The small molecule below binds the protein below.
Small molecule (SMILES): OCCOB(O)c1ccccc1

Sequence of chain 1.A:
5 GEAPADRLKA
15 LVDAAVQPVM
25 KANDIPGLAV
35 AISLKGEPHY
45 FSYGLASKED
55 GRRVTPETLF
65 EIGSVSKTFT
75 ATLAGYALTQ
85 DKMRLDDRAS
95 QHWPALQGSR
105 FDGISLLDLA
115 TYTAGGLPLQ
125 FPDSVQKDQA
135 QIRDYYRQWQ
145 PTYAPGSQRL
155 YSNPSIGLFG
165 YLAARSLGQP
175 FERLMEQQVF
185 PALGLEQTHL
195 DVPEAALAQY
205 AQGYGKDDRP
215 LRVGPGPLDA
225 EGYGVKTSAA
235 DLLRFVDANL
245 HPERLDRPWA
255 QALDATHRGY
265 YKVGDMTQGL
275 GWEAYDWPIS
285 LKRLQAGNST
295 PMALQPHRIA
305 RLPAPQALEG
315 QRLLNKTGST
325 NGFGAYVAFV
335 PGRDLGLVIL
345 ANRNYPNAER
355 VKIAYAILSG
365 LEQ

Binding-site contacts:
Ligand atom C8 contacts residue LEU123 of chain 1.A at 3.8 Å (hydrophobic).
Ligand atom C11 contacts residue SER68 of chain 1.A at 4.3 Å.
Ligand atom C4 contacts residue LYS71 of chain 1.A at 3.9 Å.
Ligand atom O7 contacts residue GLY322 of chain 1.A at 3.7 Å.
Ligand atom O7 contacts residue SER68 of chain 1.A at 2.4 Å (h-bond).
Ligand atom C1 contacts residue SER323 of chain 1.A at 4.2 Å.
Ligand atom O7 contacts residue GLY67 of chain 1.A at 3.8 Å.
Ligand atom B3 contacts residue SER323 of chain 1.A at 4.0 Å.
Ligand atom C2 contacts residue TYR227 of chain 1.A at 3.8 Å (hydrophobic).
Ligand atom O6 contacts residue SER68 of chain 1.A at 2.3 Å (h-bond).
Ligand atom C9 contacts residue LEU123 of chain 1.A at 4.3 Å (hydrophobic).
Ligand atom O12 contacts residue TYR155 of chain 1.A at 3.5 Å (h-bond).
Ligand atom C4 contacts residue LEU123 of chain 1.A at 4.2 Å (hydrophobic).
Ligand atom C4 contacts residue SER68 of chain 1.A at 3.2 Å.
Ligand atom C10 contacts residue SER68 of chain 1.A at 3.6 Å.
Ligand atom B3 contacts residue TYR155 of chain 1.A at 3.5 Å.
Ligand atom B3 contacts residue LYS71 of chain 1.A at 3.9 Å.
Ligand atom C2 contacts residue SER68 of chain 1.A at 3.3 Å.
Ligand atom O7 contacts residue SER323 of chain 1.A at 2.8 Å (h-bond).
Ligand atom C9 contacts residue TYR227 of chain 1.A at 4.3 Å (hydrophobic).
Ligand atom B3 contacts residue SER68 of chain 1.A at 1.4 Å.
Ligand atom C2 contacts residue SER323 of chain 1.A at 3.8 Å.
Ligand atom C1 contacts residue TYR155 of chain 1.A at 4.3 Å (hydrophobic).
Ligand atom C11 contacts residue THR321 of chain 1.A at 3.4 Å.
Ligand atom C1 contacts residue LYS71 of chain 1.A at 3.9 Å.
Ligand atom C9 contacts residue GLN124 of chain 1.A at 3.9 Å.
Ligand atom C8 contacts residue GLN124 of chain 1.A at 4.3 Å.
Ligand atom C10 contacts residue TYR155 of chain 1.A at 3.6 Å (hydrophobic).
Ligand atom C11 contacts residue GLY322 of chain 1.A at 3.9 Å.
Ligand atom C9 contacts residue ASN157 of chain 1.A at 3.9 Å.
Ligand atom C11 contacts residue TYR155 of chain 1.A at 4.1 Å (hydrophobic).
Ligand atom O12 contacts residue LYS320 of chain 1.A at 3.4 Å (salt-bridge).
Ligand atom C8 contacts residue ASN157 of chain 1.A at 3.9 Å.
Ligand atom O6 contacts residue TYR155 of chain 1.A at 2.6 Å (h-bond).
Ligand atom C10 contacts residue SER323 of chain 1.A at 4.2 Å.
Ligand atom O12 contacts residue THR321 of chain 1.A at 2.7 Å (h-bond).
Ligand atom C4 contacts residue TYR155 of chain 1.A at 4.0 Å (hydrophobic).
Ligand atom C5 contacts residue TYR227 of chain 1.A at 3.5 Å (hydrophobic).
Ligand atom C1 contacts residue SER68 of chain 1.A at 2.4 Å.
Ligand atom C11 contacts residue SER323 of chain 1.A at 3.9 Å.